Binding-site contacts:
Ligand atom N2 contacts residue ASN169 of chain 1.P at 2.8 Å (h-bond).
Ligand atom C7 contacts residue ASN169 of chain 1.P at 3.5 Å.
Ligand atom C4 contacts residue ASN169 of chain 1.P at 4.2 Å.
Ligand atom C3 contacts residue ASN169 of chain 1.P at 3.8 Å.
Ligand atom C5 contacts residue ASN169 of chain 1.P at 3.7 Å.
Ligand atom O5 contacts residue ASN169 of chain 1.P at 2.4 Å (h-bond).
Ligand atom C2 contacts residue ASN169 of chain 1.P at 2.4 Å.
Ligand atom C1 contacts residue ASN169 of chain 1.P at 1.4 Å.
Ligand atom O7 contacts residue ASN169 of chain 1.P at 3.7 Å.

Sequence of chain 1.P:
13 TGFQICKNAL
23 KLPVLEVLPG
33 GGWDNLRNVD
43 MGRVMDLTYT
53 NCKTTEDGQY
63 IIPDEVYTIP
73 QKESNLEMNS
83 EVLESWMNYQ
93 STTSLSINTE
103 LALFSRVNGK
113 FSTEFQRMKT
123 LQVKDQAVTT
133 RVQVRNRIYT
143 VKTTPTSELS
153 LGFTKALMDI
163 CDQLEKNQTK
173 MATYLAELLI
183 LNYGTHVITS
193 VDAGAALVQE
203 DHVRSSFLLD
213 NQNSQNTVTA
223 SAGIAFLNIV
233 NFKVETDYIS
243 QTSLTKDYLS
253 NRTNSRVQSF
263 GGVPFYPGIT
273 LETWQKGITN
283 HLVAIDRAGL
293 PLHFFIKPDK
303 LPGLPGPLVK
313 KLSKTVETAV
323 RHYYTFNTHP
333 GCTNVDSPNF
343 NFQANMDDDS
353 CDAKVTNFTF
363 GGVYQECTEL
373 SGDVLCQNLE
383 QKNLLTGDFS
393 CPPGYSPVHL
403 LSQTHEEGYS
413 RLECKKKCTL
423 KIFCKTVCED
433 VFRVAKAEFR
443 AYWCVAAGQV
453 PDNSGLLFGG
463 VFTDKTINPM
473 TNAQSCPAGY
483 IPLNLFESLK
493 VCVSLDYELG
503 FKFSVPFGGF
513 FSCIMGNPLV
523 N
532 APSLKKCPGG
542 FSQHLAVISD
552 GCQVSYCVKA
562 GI

This protein binds this small molecule.
Small molecule (SMILES): CC(=O)N[C@@H]1[C@@H](O)[C@H](O)[C@@H](CO)O[C@H]1O